Sequence of chain 1.B:
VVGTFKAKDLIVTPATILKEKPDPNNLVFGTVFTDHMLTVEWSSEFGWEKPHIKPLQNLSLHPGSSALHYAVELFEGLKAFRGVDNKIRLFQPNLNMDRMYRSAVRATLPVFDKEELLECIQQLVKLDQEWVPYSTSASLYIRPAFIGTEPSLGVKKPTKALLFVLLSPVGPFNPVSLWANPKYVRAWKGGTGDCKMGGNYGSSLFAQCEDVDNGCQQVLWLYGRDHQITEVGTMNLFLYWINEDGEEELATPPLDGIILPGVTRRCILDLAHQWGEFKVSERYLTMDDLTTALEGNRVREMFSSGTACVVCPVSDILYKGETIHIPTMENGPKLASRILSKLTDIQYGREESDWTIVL

Binding-site contacts:
Ligand atom C39 contacts residue MET241 of chain 1.B at 3.4 Å (hydrophobic).
Ligand atom C42 contacts residue TYR70 of chain 1.A at 3.8 Å (hydrophobic).
Ligand atom C50 contacts residue MET241 of chain 1.B at 3.6 Å (hydrophobic).
Ligand atom O37 contacts residue CYS315 of chain 1.B at 3.4 Å (h-bond).
Ligand atom C45 contacts residue THR240 of chain 1.B at 3.5 Å.
Ligand atom C42 contacts residue VAL155 of chain 1.A at 3.6 Å (hydrophobic).
Ligand atom C43 contacts residue VAL155 of chain 1.A at 3.8 Å (hydrophobic).
Ligand atom C44 contacts residue THR240 of chain 1.B at 3.6 Å.
Ligand atom F49 contacts residue PHE29 of chain 1.B at 3.3 Å.
Ligand atom C45 contacts residue LYS202 of chain 1.B at 3.3 Å.
Ligand atom O40 contacts residue CYS315 of chain 1.B at 3.3 Å.
Ligand atom O40 contacts residue MET241 of chain 1.B at 3.4 Å (h-bond).
Ligand atom C39 contacts residue ALA314 of chain 1.B at 3.8 Å (hydrophobic).
Ligand atom O37 contacts residue GLY312 of chain 1.B at 3.5 Å.
Ligand atom N32 contacts residue MET241 of chain 1.B at 3.7 Å.
Ligand atom F50 contacts residue ALA314 of chain 1.B at 3.5 Å.
Ligand atom O37 contacts residue ALA314 of chain 1.B at 3.3 Å (h-bond).
Ligand atom F51 contacts residue PHE29 of chain 1.B at 3.5 Å.
Ligand atom C43 contacts residue PHE75 of chain 1.B at 3.6 Å (hydrophobic).
Ligand atom O37 contacts residue MET241 of chain 1.B at 3.7 Å.
Ligand atom O39 contacts residue ALA314 of chain 1.B at 3.2 Å (h-bond).
Ligand atom C49 contacts residue GLN224 of chain 1.B at 3.5 Å.
Ligand atom C45 contacts residue PLP1 of chain 1.H at 3.4 Å.
Ligand atom N32 contacts residue THR240 of chain 1.B at 2.9 Å (h-bond).
Ligand atom C54 contacts residue MET241 of chain 1.B at 3.5 Å (hydrophobic).
Ligand atom O38 contacts residue THR313 of chain 1.B at 3.8 Å.
Ligand atom F51 contacts residue LEU153 of chain 1.A at 3.8 Å.
Ligand atom C52 contacts residue CYS315 of chain 1.B at 3.8 Å (hydrophobic).
Ligand atom N33 contacts residue THR240 of chain 1.B at 2.8 Å (h-bond).
Ligand atom C44 contacts residue PLP1 of chain 1.H at 3.3 Å.
Ligand atom O38 contacts residue PLP1 of chain 1.H at 3.0 Å (h-bond).
Ligand atom C53 contacts residue MET241 of chain 1.B at 3.7 Å (hydrophobic).
Ligand atom C44 contacts residue PHE75 of chain 1.B at 3.8 Å (hydrophobic).
Ligand atom C51 contacts residue MET241 of chain 1.B at 3.7 Å (hydrophobic).
Ligand atom O39 contacts residue THR313 of chain 1.B at 3.8 Å.
Ligand atom F49 contacts residue TYR141 of chain 1.B at 3.2 Å.
Ligand atom C43 contacts residue THR240 of chain 1.B at 3.8 Å.
Ligand atom C44 contacts residue LYS202 of chain 1.B at 3.5 Å.
Ligand atom CL1 contacts residue GLN224 of chain 1.B at 3.7 Å.
Ligand atom C53 contacts residue THR240 of chain 1.B at 3.5 Å.

A small-molecule ligand and the protein it binds are described below.
Small molecule (SMILES): O=C(NNS(=O)(=O)c1ccccc1C(F)(F)F)c1cc2cc(Cl)ccc2o1

Sequence of chain 1.A:
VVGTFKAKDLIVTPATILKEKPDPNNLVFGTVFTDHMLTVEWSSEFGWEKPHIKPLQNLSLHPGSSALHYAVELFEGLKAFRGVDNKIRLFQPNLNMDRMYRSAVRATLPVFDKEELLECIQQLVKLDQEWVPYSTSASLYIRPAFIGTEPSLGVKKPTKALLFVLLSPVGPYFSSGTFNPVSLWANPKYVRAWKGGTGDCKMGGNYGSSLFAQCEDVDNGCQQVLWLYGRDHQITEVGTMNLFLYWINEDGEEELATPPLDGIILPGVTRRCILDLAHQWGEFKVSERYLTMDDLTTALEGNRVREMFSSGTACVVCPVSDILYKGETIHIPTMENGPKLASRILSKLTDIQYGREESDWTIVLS